Sequence of chain 1.C:
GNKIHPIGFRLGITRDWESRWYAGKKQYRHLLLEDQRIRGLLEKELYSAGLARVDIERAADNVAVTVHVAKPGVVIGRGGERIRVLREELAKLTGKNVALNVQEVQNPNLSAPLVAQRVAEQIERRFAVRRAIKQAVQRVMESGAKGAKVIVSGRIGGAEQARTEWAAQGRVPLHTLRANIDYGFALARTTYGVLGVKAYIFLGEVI

This small molecule binds to this protein.
Small molecule (SMILES): Nc1nc(=O)c2ncn([C@@H]3O[C@H](CO)[C@@H](O[P](=O)(O)OC[C@H]4O[C@@H](n5ccc(=O)[nH]c5=O)[C@H](O)[C@@H]4O[P](=O)(O)OC[C@H]4O[C@@H](n5ccc(=O)[nH]c5=O)[C@H](O)[C@@H]4O[P](=O)(O)OC[C@H]4O[C@@H](n5cnc6c(N)ncnc65)[C@H](O)[C@@H]4O[P](=O)(O)OC[C@H]4O[C@@H](n5cnc6c(N)ncnc65)[C@H](O)[C@@H]4O)[C@H]3O)c2[nH]1

Binding-site contacts:
Ligand atom O2' contacts residue MG1 of chain 1.SJ at 2.7 Å.
Ligand atom O2' contacts residue PRO48 of chain 1.L at 4.5 Å.
Ligand atom O3' contacts residue LYS47 of chain 1.L at 3.5 Å (salt-bridge).
Ligand atom C2' contacts residue MG1 of chain 1.SJ at 3.8 Å.
Ligand atom C4' contacts residue MG1 of chain 1.SJ at 4.1 Å.
Ligand atom P contacts residue LYS47 of chain 1.L at 4.0 Å.
Ligand atom C4' contacts residue MG1 of chain 1.PH at 4.3 Å.
Ligand atom C5' contacts residue LYS47 of chain 1.L at 4.2 Å.
Ligand atom O4' contacts residue MG1 of chain 1.SJ at 4.0 Å.
Ligand atom OP1 contacts residue LYS47 of chain 1.L at 2.8 Å.
Ligand atom O4' contacts residue MG1 of chain 1.PH at 3.8 Å.
Ligand atom O2' contacts residue GLN162 of chain 1.C at 3.9 Å.
Ligand atom C1' contacts residue MG1 of chain 1.SJ at 3.8 Å.

Sequence of chain 1.L:
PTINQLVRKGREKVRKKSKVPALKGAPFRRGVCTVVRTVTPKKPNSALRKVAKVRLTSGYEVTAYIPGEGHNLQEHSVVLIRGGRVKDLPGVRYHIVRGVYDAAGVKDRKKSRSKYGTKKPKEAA